Sequence of chain 32.C:
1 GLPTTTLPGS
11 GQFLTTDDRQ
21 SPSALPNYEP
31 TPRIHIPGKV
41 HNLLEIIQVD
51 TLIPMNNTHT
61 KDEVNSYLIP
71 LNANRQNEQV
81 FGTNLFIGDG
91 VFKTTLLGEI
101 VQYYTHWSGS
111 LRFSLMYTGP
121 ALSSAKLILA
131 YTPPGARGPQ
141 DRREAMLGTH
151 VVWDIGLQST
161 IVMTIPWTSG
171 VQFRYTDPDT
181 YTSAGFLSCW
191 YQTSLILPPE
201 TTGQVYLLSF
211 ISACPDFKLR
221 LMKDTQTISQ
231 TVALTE

Sequence of chain 31.C:
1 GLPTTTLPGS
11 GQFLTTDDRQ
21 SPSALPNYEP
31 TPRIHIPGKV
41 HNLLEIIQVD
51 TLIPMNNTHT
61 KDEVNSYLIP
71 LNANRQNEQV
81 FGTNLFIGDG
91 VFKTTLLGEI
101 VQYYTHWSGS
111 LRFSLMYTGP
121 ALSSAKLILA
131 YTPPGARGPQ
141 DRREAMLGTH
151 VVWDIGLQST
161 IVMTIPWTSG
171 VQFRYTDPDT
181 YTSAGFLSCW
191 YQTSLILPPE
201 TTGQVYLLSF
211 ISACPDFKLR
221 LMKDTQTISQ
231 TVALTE

A small-molecule ligand and the protein it binds are described below.
Small molecule (SMILES): OCCOCOCc1cc(CCCCCOc2c(Cl)cc(C3=NCCO3)cc2Cl)on1

Sequence of chain 31.A:
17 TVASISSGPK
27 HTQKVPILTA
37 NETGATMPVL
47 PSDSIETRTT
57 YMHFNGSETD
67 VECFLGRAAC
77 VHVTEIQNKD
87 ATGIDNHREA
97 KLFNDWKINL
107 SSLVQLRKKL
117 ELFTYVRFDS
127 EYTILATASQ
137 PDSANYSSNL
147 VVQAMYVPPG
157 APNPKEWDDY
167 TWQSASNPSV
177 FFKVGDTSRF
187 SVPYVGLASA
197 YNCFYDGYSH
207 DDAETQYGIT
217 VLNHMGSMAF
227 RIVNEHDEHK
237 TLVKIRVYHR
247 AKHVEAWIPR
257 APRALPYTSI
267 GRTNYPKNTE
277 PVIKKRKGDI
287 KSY

Binding-site contacts:
Ligand atom C1C contacts residue TYR128 of chain 31.A at 3.5 Å (hydrophobic).
Ligand atom N3A contacts residue PRO174 of chain 31.A at 3.6 Å (h-bond).
Ligand atom N2 contacts residue MET221 of chain 31.A at 3.5 Å (h-bond).
Ligand atom C2D contacts residue SER107 of chain 31.A at 3.8 Å.
Ligand atom C1B contacts residue TYR152 of chain 31.A at 3.8 Å (hydrophobic).
Ligand atom C5A contacts residue ALA150 of chain 31.A at 3.2 Å (hydrophobic).
Ligand atom C5A contacts residue VAL176 of chain 31.A at 3.2 Å (hydrophobic).
Ligand atom C4A contacts residue PRO174 of chain 31.A at 3.3 Å (hydrophobic).
Ligand atom CL1 contacts residue VAL188 of chain 31.A at 3.5 Å.
Ligand atom C3 contacts residue LEU106 of chain 31.A at 3.4 Å (hydrophobic).
Ligand atom C6B contacts residue VAL188 of chain 31.A at 3.8 Å (hydrophobic).
Ligand atom CL1 contacts residue LEU25 of chain 31.C at 3.5 Å.
Ligand atom O1A contacts residue ALA150 of chain 31.A at 3.8 Å.
Ligand atom C4A contacts residue SER175 of chain 31.A at 3.8 Å.
Ligand atom N3A contacts residue ALA24 of chain 31.C at 3.6 Å.
Ligand atom C5C contacts residue VAL188 of chain 31.A at 2.9 Å (hydrophobic).
Ligand atom C5B contacts residue TYR152 of chain 31.A at 3.8 Å (hydrophobic).
Ligand atom O1D contacts residue SER107 of chain 31.A at 3.2 Å.
Ligand atom C1B contacts residue VAL188 of chain 31.A at 3.8 Å (hydrophobic).
Ligand atom C2A contacts residue PHE186 of chain 31.A at 3.3 Å (hydrophobic).
Ligand atom O1 contacts residue MET221 of chain 31.A at 3.1 Å (h-bond).
Ligand atom O1A contacts residue PHE186 of chain 31.A at 2.9 Å.
Ligand atom C4C contacts residue TYR128 of chain 31.A at 3.5 Å (hydrophobic).
Ligand atom O1B contacts residue TYR152 of chain 31.A at 3.8 Å.
Ligand atom C3B contacts residue PHE186 of chain 31.A at 3.7 Å (hydrophobic).
Ligand atom CL2 contacts residue MET224 of chain 31.A at 2.9 Å.
Ligand atom C4A contacts residue VAL176 of chain 31.A at 3.7 Å (hydrophobic).
Ligand atom N2 contacts residue ASN219 of chain 31.A at 3.4 Å (h-bond).
Ligand atom C4 contacts residue LEU106 of chain 31.A at 2.5 Å (hydrophobic).
Ligand atom C3C contacts residue ILE104 of chain 31.A at 3.6 Å (hydrophobic).
Ligand atom CL2 contacts residue ILE104 of chain 31.A at 3.1 Å.
Ligand atom C3D contacts residue LEU116 of chain 31.A at 3.6 Å (hydrophobic).
Ligand atom C6B contacts residue TYR152 of chain 31.A at 3.8 Å (hydrophobic).
Ligand atom C2B contacts residue MET224 of chain 31.A at 3.6 Å (hydrophobic).
Ligand atom C5A contacts residue PHE186 of chain 31.A at 3.5 Å (hydrophobic).
Ligand atom C31 contacts residue LEU106 of chain 31.A at 3.8 Å (hydrophobic).
Ligand atom C5 contacts residue LEU106 of chain 31.A at 3.5 Å (hydrophobic).
Ligand atom C3B contacts residue MET224 of chain 31.A at 3.4 Å (hydrophobic).
Ligand atom C31 contacts residue ASN219 of chain 31.A at 3.8 Å.
Ligand atom C4B contacts residue PHE186 of chain 31.A at 3.4 Å (hydrophobic).